This small molecule binds to this protein.
Small molecule (SMILES): O=C(O)C1=C[C@H](O)[C@H](O)[C@H](O[C@H]2[C@H](O)[C@H](O)[C@H](O[C@H]3[C@H](O)[C@H](O)[C@H](O[C@H]4[C@H](O)[C@H](O)[C@H](O)O[C@@H]4C(=O)O)O[C@@H]3C(=O)O)O[C@@H]2C(=O)O)O1

Binding-site contacts:
Ligand atom O6B contacts residue ASN188 of chain 1.A at 2.9 Å (h-bond).
Ligand atom O6A contacts residue ASN188 of chain 1.A at 2.8 Å (h-bond).
Ligand atom O2 contacts residue GLN131 of chain 1.A at 3.3 Å (h-bond).
Ligand atom O3 contacts residue ARG64 of chain 1.A at 3.1 Å.
Ligand atom O6A contacts residue ARG309 of chain 1.A at 2.7 Å (salt-bridge).
Ligand atom O6A contacts residue ARG85 of chain 1.A at 3.2 Å (salt-bridge).
Ligand atom O6B contacts residue TRP138 of chain 1.A at 3.6 Å.
Ligand atom O6B contacts residue ARG339 of chain 1.A at 2.9 Å (salt-bridge).
Ligand atom C5 contacts residue ARG236 of chain 1.A at 3.5 Å.
Ligand atom C3 contacts residue ARG64 of chain 1.A at 3.4 Å.
Ligand atom O6A contacts residue GLY310 of chain 1.A at 2.9 Å (h-bond).
Ligand atom C6 contacts residue ARG85 of chain 1.A at 3.4 Å.
Ligand atom O5 contacts residue ARG64 of chain 1.A at 3.5 Å (salt-bridge).
Ligand atom O6B contacts residue HIS189 of chain 1.A at 3.6 Å.
Ligand atom O2 contacts residue TYR65 of chain 1.A at 3.4 Å (h-bond).
Ligand atom C2 contacts residue GLN131 of chain 1.A at 3.6 Å.
Ligand atom O2 contacts residue TYR134 of chain 1.A at 3.1 Å.
Ligand atom O5 contacts residue TRP138 of chain 1.A at 3.5 Å.
Ligand atom C5 contacts residue HIS189 of chain 1.A at 3.4 Å.
Ligand atom C5 contacts residue TRP138 of chain 1.A at 3.6 Å (hydrophobic).
Ligand atom O2 contacts residue ARG64 of chain 1.A at 3.3 Å.
Ligand atom O6A contacts residue ARG64 of chain 1.A at 3.1 Å (salt-bridge).
Ligand atom C6 contacts residue PHE243 of chain 1.A at 3.3 Å (hydrophobic).
Ligand atom O6B contacts residue TYR77 of chain 1.A at 3.5 Å (h-bond).
Ligand atom O6A contacts residue PHE243 of chain 1.A at 3.6 Å.
Ligand atom O3 contacts residue ARG303 of chain 1.A at 3.4 Å (salt-bridge).
Ligand atom O6A contacts residue TYR77 of chain 1.A at 2.4 Å (h-bond).
Ligand atom O2 contacts residue HIS189 of chain 1.A at 3.2 Å (h-bond).
Ligand atom O6A contacts residue ARG303 of chain 1.A at 3.2 Å (salt-bridge).
Ligand atom C6 contacts residue TYR77 of chain 1.A at 3.3 Å (hydrophobic).
Ligand atom O3 contacts residue HIS242 of chain 1.A at 3.2 Å (h-bond).
Ligand atom O6A contacts residue HIS189 of chain 1.A at 3.3 Å (h-bond).
Ligand atom O6B contacts residue ARG236 of chain 1.A at 3.1 Å (salt-bridge).
Ligand atom C6 contacts residue ASN188 of chain 1.A at 3.6 Å.
Ligand atom O6B contacts residue PHE243 of chain 1.A at 3.4 Å.
Ligand atom C3 contacts residue TYR246 of chain 1.A at 3.4 Å (hydrophobic).
Ligand atom O3 contacts residue GLN131 of chain 1.A at 3.2 Å (h-bond).
Ligand atom C6 contacts residue HIS189 of chain 1.A at 3.2 Å.
Ligand atom O5 contacts residue HIS189 of chain 1.A at 2.9 Å (h-bond).
Ligand atom O6B contacts residue ARG85 of chain 1.A at 3.2 Å (salt-bridge).

Sequence of chain 1.A:
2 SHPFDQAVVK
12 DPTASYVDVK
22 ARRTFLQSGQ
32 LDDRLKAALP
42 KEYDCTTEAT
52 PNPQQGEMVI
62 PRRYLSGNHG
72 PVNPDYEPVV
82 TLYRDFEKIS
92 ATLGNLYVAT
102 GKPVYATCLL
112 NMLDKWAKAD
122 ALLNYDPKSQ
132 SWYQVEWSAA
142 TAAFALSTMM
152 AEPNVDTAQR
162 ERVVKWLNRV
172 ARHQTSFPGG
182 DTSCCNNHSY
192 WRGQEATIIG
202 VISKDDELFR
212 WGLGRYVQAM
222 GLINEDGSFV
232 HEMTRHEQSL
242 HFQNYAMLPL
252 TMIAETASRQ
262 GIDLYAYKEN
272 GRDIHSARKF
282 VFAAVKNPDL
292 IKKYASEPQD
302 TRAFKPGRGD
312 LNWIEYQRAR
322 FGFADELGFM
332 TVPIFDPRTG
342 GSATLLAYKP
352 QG